Sequence of chain 2.A:
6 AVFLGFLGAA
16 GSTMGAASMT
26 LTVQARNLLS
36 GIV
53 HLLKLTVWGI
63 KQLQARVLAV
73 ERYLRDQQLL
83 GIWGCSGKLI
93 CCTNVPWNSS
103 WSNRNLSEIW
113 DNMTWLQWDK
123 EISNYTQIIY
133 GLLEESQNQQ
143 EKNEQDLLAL

Sequence of chain 2.B:
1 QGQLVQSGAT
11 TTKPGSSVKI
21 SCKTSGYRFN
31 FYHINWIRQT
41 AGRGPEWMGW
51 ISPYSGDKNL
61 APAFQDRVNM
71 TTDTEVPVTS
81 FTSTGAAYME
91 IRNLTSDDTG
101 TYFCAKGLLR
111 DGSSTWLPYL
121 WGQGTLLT

Sequence of chain 2.C:
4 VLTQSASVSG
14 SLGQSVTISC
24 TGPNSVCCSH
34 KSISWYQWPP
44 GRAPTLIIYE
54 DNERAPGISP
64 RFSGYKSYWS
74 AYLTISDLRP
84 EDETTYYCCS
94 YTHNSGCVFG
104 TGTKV

A small-molecule ligand and the protein it binds are described below.
Small molecule (SMILES): CC(=O)N[C@@H]1[C@@H](O)[C@H](O)[C@@H](CO)O[C@H]1O

Binding-site contacts:
Ligand atom C6 contacts residue GLN119 of chain 2.A at 3.8 Å.
Ligand atom O6 contacts residue ARG106 of chain 2.A at 3.5 Å (salt-bridge).
Ligand atom O5 contacts residue ARG106 of chain 2.A at 3.8 Å.
Ligand atom O4 contacts residue GLN1 of chain 2.B at 4.0 Å.
Ligand atom C1 contacts residue ARG106 of chain 2.A at 4.2 Å.
Ligand atom C6 contacts residue ARG106 of chain 2.A at 3.8 Å.
Ligand atom C3 contacts residue ASN114 of chain 2.A at 3.8 Å.
Ligand atom C7 contacts residue ASN114 of chain 2.A at 3.8 Å.
Ligand atom C8 contacts residue LEU108 of chain 2.B at 3.3 Å (hydrophobic).
Ligand atom C2 contacts residue ASN114 of chain 2.A at 2.5 Å.
Ligand atom C8 contacts residue LEU109 of chain 2.B at 3.7 Å (hydrophobic).
Ligand atom C6 contacts residue MET115 of chain 2.A at 4.5 Å (hydrophobic).
Ligand atom O4 contacts residue ARG106 of chain 2.A at 3.8 Å.
Ligand atom C8 contacts residue TYR119 of chain 2.B at 4.4 Å (hydrophobic).
Ligand atom C2 contacts residue ARG106 of chain 2.A at 3.5 Å.
Ligand atom O5 contacts residue MET115 of chain 2.A at 3.8 Å.
Ligand atom C8 contacts residue GLU110 of chain 2.A at 4.5 Å.
Ligand atom C4 contacts residue ARG106 of chain 2.A at 3.4 Å.
Ligand atom N2 contacts residue ASN114 of chain 2.A at 2.9 Å (h-bond).
Ligand atom O5 contacts residue TYR32 of chain 2.B at 4.2 Å.
Ligand atom O3 contacts residue ARG106 of chain 2.A at 4.0 Å.
Ligand atom C7 contacts residue LEU108 of chain 2.B at 4.3 Å (hydrophobic).
Ligand atom C5 contacts residue TYR32 of chain 2.B at 4.4 Å (hydrophobic).
Ligand atom C1 contacts residue GLU110 of chain 2.A at 4.4 Å.
Ligand atom N2 contacts residue LEU108 of chain 2.B at 4.3 Å.
Ligand atom C1 contacts residue TYR32 of chain 2.B at 3.5 Å (hydrophobic).
Ligand atom C7 contacts residue LEU109 of chain 2.B at 4.4 Å (hydrophobic).
Ligand atom C1 contacts residue ASN114 of chain 2.A at 1.4 Å.
Ligand atom O7 contacts residue ARG106 of chain 2.A at 4.0 Å.
Ligand atom O7 contacts residue PRO59 of chain 2.C at 4.0 Å.
Ligand atom O7 contacts residue GLU110 of chain 2.A at 3.4 Å (salt-bridge).
Ligand atom C5 contacts residue ASN114 of chain 2.A at 3.7 Å.
Ligand atom C7 contacts residue GLU110 of chain 2.A at 4.0 Å.
Ligand atom C5 contacts residue ARG106 of chain 2.A at 4.0 Å.
Ligand atom O7 contacts residue ASN114 of chain 2.A at 4.2 Å.
Ligand atom C3 contacts residue ARG106 of chain 2.A at 3.9 Å.
Ligand atom O5 contacts residue ASN114 of chain 2.A at 2.4 Å (h-bond).
Ligand atom C2 contacts residue TYR32 of chain 2.B at 4.5 Å (hydrophobic).
Ligand atom C4 contacts residue ASN114 of chain 2.A at 4.2 Å.